Binding-site contacts:
Ligand atom C8 contacts residue ASN107 of chain 1.H at 4.3 Å.
Ligand atom C4 contacts residue ASN107 of chain 1.H at 4.1 Å.
Ligand atom C5 contacts residue ASN107 of chain 1.H at 3.7 Å.
Ligand atom C7 contacts residue ASN107 of chain 1.H at 3.4 Å.
Ligand atom O7 contacts residue GLU110 of chain 1.H at 4.1 Å.
Ligand atom O5 contacts residue ASN107 of chain 1.H at 2.5 Å (h-bond).
Ligand atom N2 contacts residue ASN107 of chain 1.H at 2.7 Å (h-bond).
Ligand atom C3 contacts residue ASN107 of chain 1.H at 3.6 Å.
Ligand atom O7 contacts residue ASN107 of chain 1.H at 3.8 Å.
Ligand atom C7 contacts residue GLU110 of chain 1.H at 4.5 Å.
Ligand atom O7 contacts residue SER109 of chain 1.H at 3.7 Å.
Ligand atom C2 contacts residue ASN107 of chain 1.H at 2.3 Å.
Ligand atom C8 contacts residue GLU110 of chain 1.H at 4.0 Å.
Ligand atom C1 contacts residue ASN107 of chain 1.H at 1.4 Å.

A protein and the small-molecule ligand that binds it are described below.
Small molecule (SMILES): CC(=O)N[C@@H]1[C@@H](O)[C@H](O)[C@@H](CO)O[C@H]1O

Sequence of chain 1.H:
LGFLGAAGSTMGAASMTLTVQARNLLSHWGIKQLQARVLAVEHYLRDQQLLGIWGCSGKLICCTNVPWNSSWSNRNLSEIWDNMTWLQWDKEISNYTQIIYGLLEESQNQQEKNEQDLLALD